Binding-site contacts:
Ligand atom O4' contacts residue ILE179 of chain 1.A at 3.6 Å.
Ligand atom C1' contacts residue TYR258 of chain 1.A at 3.9 Å (hydrophobic).
Ligand atom C5 contacts residue TYR258 of chain 1.A at 3.4 Å (hydrophobic).
Ligand atom O2A contacts residue PHE177 of chain 1.A at 3.6 Å.
Ligand atom PB contacts residue ARG41 of chain 1.A at 3.8 Å.
Ligand atom C4 contacts residue TYR258 of chain 1.A at 3.6 Å (hydrophobic).
Ligand atom CG contacts residue NAP1 of chain 1.B at 3.1 Å.
Ligand atom O2 contacts residue PRO180 of chain 1.A at 3.3 Å.
Ligand atom O2A contacts residue TYR258 of chain 1.A at 2.6 Å (h-bond).
Ligand atom N1 contacts residue TYR258 of chain 1.A at 3.3 Å.
Ligand atom O1B contacts residue ARG41 of chain 1.A at 3.6 Å.
Ligand atom O4' contacts residue TYR258 of chain 1.A at 3.3 Å.
Ligand atom O1A contacts residue THR278 of chain 1.A at 4.0 Å.
Ligand atom O3A contacts residue THR278 of chain 1.A at 3.4 Å.
Ligand atom O2A contacts residue THR278 of chain 1.A at 2.6 Å (h-bond).
Ligand atom PA contacts residue THR278 of chain 1.A at 3.6 Å.
Ligand atom O3' contacts residue LYS182 of chain 1.A at 3.9 Å.
Ligand atom CD1 contacts residue NAP1 of chain 1.B at 3.1 Å.
Ligand atom CE1 contacts residue NAP1 of chain 1.B at 3.4 Å.
Ligand atom O2B contacts residue ARG41 of chain 1.A at 2.9 Å (salt-bridge).
Ligand atom C6 contacts residue TYR258 of chain 1.A at 3.2 Å (hydrophobic).
Ligand atom C5M contacts residue ARG275 of chain 1.A at 3.7 Å.
Ligand atom C5' contacts residue ILE179 of chain 1.A at 3.9 Å (hydrophobic).
Ligand atom C4' contacts residue ILE179 of chain 1.A at 3.6 Å (hydrophobic).
Ligand atom O4 contacts residue TYR258 of chain 1.A at 3.8 Å.
Ligand atom CE1 contacts residue ARG188 of chain 1.A at 3.8 Å.
Ligand atom C5' contacts residue TYR258 of chain 1.A at 4.0 Å (hydrophobic).
Ligand atom CD2 contacts residue NAP1 of chain 1.B at 3.9 Å.
Ligand atom CD2 contacts residue PHE177 of chain 1.A at 3.7 Å (hydrophobic).
Ligand atom C2 contacts residue TYR258 of chain 1.A at 3.3 Å (hydrophobic).
Ligand atom N3 contacts residue TYR258 of chain 1.A at 3.4 Å.
Ligand atom CZ contacts residue ILE179 of chain 1.A at 4.1 Å (hydrophobic).
Ligand atom O3B contacts residue NAP1 of chain 1.B at 3.0 Å.
Ligand atom O1A contacts residue ARG42 of chain 1.A at 3.6 Å.
Ligand atom CE2 contacts residue PHE177 of chain 1.A at 3.7 Å (hydrophobic).
Ligand atom O1B contacts residue THR278 of chain 1.A at 3.8 Å.
Ligand atom PA contacts residue TYR258 of chain 1.A at 3.9 Å.
Ligand atom C5M contacts residue TYR258 of chain 1.A at 3.5 Å (hydrophobic).
Ligand atom O1B contacts residue ARG42 of chain 1.A at 3.1 Å (salt-bridge).
Ligand atom O2 contacts residue TYR258 of chain 1.A at 3.9 Å.

Sequence of chain 1.A:
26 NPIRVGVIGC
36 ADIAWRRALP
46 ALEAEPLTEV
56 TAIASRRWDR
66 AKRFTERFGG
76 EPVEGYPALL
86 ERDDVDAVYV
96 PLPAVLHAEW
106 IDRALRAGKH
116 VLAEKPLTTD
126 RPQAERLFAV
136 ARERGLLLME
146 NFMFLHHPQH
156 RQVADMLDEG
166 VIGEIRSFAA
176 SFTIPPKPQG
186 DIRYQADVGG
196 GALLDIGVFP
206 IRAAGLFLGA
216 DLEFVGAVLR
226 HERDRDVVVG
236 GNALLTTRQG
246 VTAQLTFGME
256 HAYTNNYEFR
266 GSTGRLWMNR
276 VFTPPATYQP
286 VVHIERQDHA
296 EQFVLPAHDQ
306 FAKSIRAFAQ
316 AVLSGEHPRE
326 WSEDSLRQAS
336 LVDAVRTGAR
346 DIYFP

The small molecule below binds the protein below.
Small molecule (SMILES): Cc1cn([C@H]2C[C@H](O)[C@@H](CO[P](=O)(O)O[P](=O)(O)Oc3ccccc3)O2)c(=O)[nH]c1=O